A small-molecule ligand and the protein it binds are described below.
Small molecule (SMILES): C[C@]12CCC(=O)C=C1CC[C@@H]1[C@@H]2[C@@H](O)C[C@@]2(C)[C@H]1CC[C@]2(O)C(=O)CO

Sequence of chain 1.C:
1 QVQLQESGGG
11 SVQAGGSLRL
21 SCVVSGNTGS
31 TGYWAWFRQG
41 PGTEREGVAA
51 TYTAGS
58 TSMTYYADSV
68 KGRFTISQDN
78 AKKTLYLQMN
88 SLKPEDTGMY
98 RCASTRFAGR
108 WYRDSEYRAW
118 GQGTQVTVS

Binding-site contacts:
Ligand atom C7 contacts residue TRP34 of chain 1.C at 3.7 Å (hydrophobic).
Ligand atom C3 contacts residue THR102 of chain 1.C at 4.0 Å.
Ligand atom O4 contacts residue ASN77 of chain 1.C at 3.3 Å.
Ligand atom C5 contacts residue SER101 of chain 1.C at 4.0 Å.
Ligand atom O1 contacts residue THR28 of chain 1.C at 3.7 Å.
Ligand atom C9 contacts residue THR28 of chain 1.C at 3.9 Å.
Ligand atom C2 contacts residue GLY32 of chain 1.C at 3.9 Å.
Ligand atom C2 contacts residue THR31 of chain 1.C at 3.3 Å.
Ligand atom C9 contacts residue GLY29 of chain 1.C at 3.8 Å.
Ligand atom O2 contacts residue THR53 of chain 1.C at 3.4 Å.
Ligand atom C19 contacts residue GLY32 of chain 1.C at 3.6 Å.
Ligand atom C6 contacts residue TRP34 of chain 1.C at 3.5 Å (hydrophobic).
Ligand atom C3 contacts residue THR28 of chain 1.C at 3.6 Å.
Ligand atom C19 contacts residue TYR33 of chain 1.C at 4.0 Å (hydrophobic).
Ligand atom C18 contacts residue ASN77 of chain 1.C at 3.6 Å.
Ligand atom O1 contacts residue ARG103 of chain 1.C at 3.8 Å.
Ligand atom C7 contacts residue VAL24 of chain 1.C at 3.7 Å (hydrophobic).
Ligand atom C1 contacts residue THR31 of chain 1.C at 3.3 Å.
Ligand atom C3 contacts residue SER101 of chain 1.C at 3.8 Å.
Ligand atom O2 contacts residue THR31 of chain 1.C at 3.9 Å.
Ligand atom C2 contacts residue ARG103 of chain 1.C at 3.9 Å.
Ligand atom C11 contacts residue GLY29 of chain 1.C at 3.4 Å.
Ligand atom C16 contacts residue ASN77 of chain 1.C at 3.4 Å.
Ligand atom O1 contacts residue THR102 of chain 1.C at 3.7 Å.
Ligand atom C4 contacts residue SER101 of chain 1.C at 3.2 Å.
Ligand atom C2 contacts residue THR28 of chain 1.C at 3.7 Å.
Ligand atom C1 contacts residue THR28 of chain 1.C at 3.7 Å.
Ligand atom C2 contacts residue THR102 of chain 1.C at 3.5 Å.
Ligand atom C5 contacts residue THR28 of chain 1.C at 3.9 Å.
Ligand atom O2 contacts residue SER30 of chain 1.C at 3.1 Å (h-bond).
Ligand atom O1 contacts residue SER101 of chain 1.C at 3.6 Å.
Ligand atom C18 contacts residue THR53 of chain 1.C at 3.8 Å.
Ligand atom C12 contacts residue SER30 of chain 1.C at 3.4 Å.
Ligand atom C11 contacts residue SER30 of chain 1.C at 3.3 Å.
Ligand atom C15 contacts residue TRP34 of chain 1.C at 3.8 Å (hydrophobic).
Ligand atom C11 contacts residue THR31 of chain 1.C at 3.8 Å.
Ligand atom C12 contacts residue GLY29 of chain 1.C at 3.4 Å.
Ligand atom C4 contacts residue THR28 of chain 1.C at 3.6 Å.
Ligand atom C1 contacts residue GLY32 of chain 1.C at 3.9 Å.
Ligand atom C1 contacts residue GLY29 of chain 1.C at 4.0 Å.